Sequence of chain 1.C:
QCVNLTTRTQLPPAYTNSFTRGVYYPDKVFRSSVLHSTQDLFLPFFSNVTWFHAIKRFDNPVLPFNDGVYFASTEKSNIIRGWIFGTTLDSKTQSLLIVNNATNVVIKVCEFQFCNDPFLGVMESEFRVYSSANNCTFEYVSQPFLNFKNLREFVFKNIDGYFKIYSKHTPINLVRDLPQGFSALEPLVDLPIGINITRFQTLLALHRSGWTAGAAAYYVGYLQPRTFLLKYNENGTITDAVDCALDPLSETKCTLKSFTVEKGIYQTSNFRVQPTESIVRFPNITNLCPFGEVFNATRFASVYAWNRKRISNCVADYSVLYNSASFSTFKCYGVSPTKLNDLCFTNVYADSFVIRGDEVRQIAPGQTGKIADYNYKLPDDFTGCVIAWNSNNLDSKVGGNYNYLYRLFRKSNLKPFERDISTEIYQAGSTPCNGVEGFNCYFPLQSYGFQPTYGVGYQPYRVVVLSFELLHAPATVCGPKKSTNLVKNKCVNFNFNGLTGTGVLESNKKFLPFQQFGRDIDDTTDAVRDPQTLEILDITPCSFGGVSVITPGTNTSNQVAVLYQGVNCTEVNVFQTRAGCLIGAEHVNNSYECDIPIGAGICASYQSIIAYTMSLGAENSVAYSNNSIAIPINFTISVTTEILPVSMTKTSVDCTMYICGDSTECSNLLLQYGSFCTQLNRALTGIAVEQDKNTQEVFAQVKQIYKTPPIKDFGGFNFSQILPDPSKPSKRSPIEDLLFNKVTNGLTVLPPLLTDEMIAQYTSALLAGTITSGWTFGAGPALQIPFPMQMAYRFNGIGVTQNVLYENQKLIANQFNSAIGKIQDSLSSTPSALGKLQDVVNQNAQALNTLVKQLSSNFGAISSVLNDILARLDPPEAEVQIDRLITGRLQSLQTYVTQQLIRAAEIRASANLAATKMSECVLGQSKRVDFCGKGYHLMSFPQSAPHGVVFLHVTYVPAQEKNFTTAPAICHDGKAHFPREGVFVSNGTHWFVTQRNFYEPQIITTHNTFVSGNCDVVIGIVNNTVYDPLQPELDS

A protein and the small-molecule ligand that binds it are described below.
Small molecule (SMILES): CC(=O)N[C@H]1[C@H](O[C@H]2[C@H](O)[C@@H](NC(C)=O)CO[C@@H]2CO)O[C@H](CO)[C@@H](O)[C@@H]1O

Binding-site contacts:
Ligand atom C3 contacts residue LEU922 of chain 1.C at 4.4 Å (hydrophobic).
Ligand atom C3 contacts residue ASN717 of chain 1.C at 3.8 Å.
Ligand atom C5 contacts residue GLN926 of chain 1.C at 4.0 Å.
Ligand atom O7 contacts residue ASN717 of chain 1.C at 3.2 Å (h-bond).
Ligand atom C5 contacts residue ASN717 of chain 1.C at 3.7 Å.
Ligand atom C5 contacts residue LEU922 of chain 1.C at 3.8 Å (hydrophobic).
Ligand atom O7 contacts residue GLN1071 of chain 1.C at 3.6 Å.
Ligand atom O4 contacts residue LEU922 of chain 1.C at 3.9 Å.
Ligand atom O7 contacts residue LEU922 of chain 1.C at 3.4 Å.
Ligand atom C4 contacts residue ASN717 of chain 1.C at 4.2 Å.
Ligand atom C6 contacts residue GLN926 of chain 1.C at 3.7 Å.
Ligand atom O6 contacts residue GLN926 of chain 1.C at 2.9 Å (h-bond).
Ligand atom C1 contacts residue LEU922 of chain 1.C at 4.3 Å (hydrophobic).
Ligand atom C2 contacts residue ASN717 of chain 1.C at 2.5 Å.
Ligand atom C7 contacts residue LEU922 of chain 1.C at 3.9 Å (hydrophobic).
Ligand atom C4 contacts residue LEU922 of chain 1.C at 4.3 Å (hydrophobic).
Ligand atom C6 contacts residue LEU922 of chain 1.C at 4.2 Å (hydrophobic).
Ligand atom C7 contacts residue ASN717 of chain 1.C at 3.2 Å.
Ligand atom C2 contacts residue GLN1071 of chain 1.C at 4.1 Å.
Ligand atom C1 contacts residue ASN717 of chain 1.C at 1.4 Å.
Ligand atom O5 contacts residue GLN926 of chain 1.C at 4.3 Å.
Ligand atom N2 contacts residue ASN717 of chain 1.C at 2.9 Å (h-bond).
Ligand atom O5 contacts residue ASN717 of chain 1.C at 2.4 Å (h-bond).
Ligand atom O5 contacts residue GLN1071 of chain 1.C at 3.7 Å.
Ligand atom C8 contacts residue ASN717 of chain 1.C at 4.4 Å.
Ligand atom C8 contacts residue LEU922 of chain 1.C at 4.2 Å (hydrophobic).
Ligand atom C1 contacts residue GLN1071 of chain 1.C at 3.6 Å.